Binding-site contacts:
Ligand atom N2 contacts residue ASN115 of chain 2.A at 3.0 Å (h-bond).
Ligand atom C1 contacts residue ASN115 of chain 2.A at 1.4 Å.
Ligand atom O7 contacts residue SER107 of chain 2.A at 3.5 Å (h-bond).
Ligand atom N2 contacts residue ALA109 of chain 2.A at 4.2 Å.
Ligand atom C3 contacts residue ASN115 of chain 2.A at 3.8 Å.
Ligand atom O7 contacts residue ARG108 of chain 2.A at 4.3 Å.
Ligand atom O5 contacts residue VAL153 of chain 2.A at 4.2 Å.
Ligand atom C8 contacts residue ALA109 of chain 2.A at 4.0 Å (hydrophobic).
Ligand atom C6 contacts residue VAL153 of chain 2.A at 4.1 Å (hydrophobic).
Ligand atom C8 contacts residue ARG108 of chain 2.A at 3.2 Å.
Ligand atom C2 contacts residue ASN115 of chain 2.A at 2.5 Å.
Ligand atom O7 contacts residue ASN115 of chain 2.A at 2.9 Å (h-bond).
Ligand atom O5 contacts residue ASN115 of chain 2.A at 2.3 Å (h-bond).
Ligand atom C5 contacts residue ASN115 of chain 2.A at 3.6 Å.
Ligand atom C7 contacts residue ALA109 of chain 2.A at 4.2 Å (hydrophobic).
Ligand atom C7 contacts residue ARG108 of chain 2.A at 4.0 Å.
Ligand atom C1 contacts residue ALA109 of chain 2.A at 4.1 Å (hydrophobic).
Ligand atom C7 contacts residue ASN115 of chain 2.A at 3.2 Å.
Ligand atom C5 contacts residue VAL153 of chain 2.A at 4.5 Å (hydrophobic).
Ligand atom C4 contacts residue ASN115 of chain 2.A at 4.2 Å.

Sequence of chain 2.A:
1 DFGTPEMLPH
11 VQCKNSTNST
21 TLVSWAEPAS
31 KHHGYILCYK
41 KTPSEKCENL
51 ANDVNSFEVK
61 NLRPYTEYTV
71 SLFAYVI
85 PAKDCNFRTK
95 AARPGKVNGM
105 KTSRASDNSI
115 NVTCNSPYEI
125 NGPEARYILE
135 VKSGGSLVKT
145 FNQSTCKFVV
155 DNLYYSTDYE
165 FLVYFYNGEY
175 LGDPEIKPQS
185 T

The protein below binds the small molecule below.
Small molecule (SMILES): CC(=O)N[C@@H]1[C@@H](O)[C@H](O)[C@@H](CO)O[C@H]1O